Binding-site contacts:
Ligand atom O5 contacts residue ASN117 of chain 1.D at 3.0 Å (h-bond).
Ligand atom C2 contacts residue FUC1 of chain 1.OB at 3.3 Å.
Ligand atom O3 contacts residue FUC1 of chain 1.OB at 2.8 Å.
Ligand atom O5 contacts residue TYR118 of chain 1.D at 3.1 Å.
Ligand atom O6 contacts residue NAG2 of chain 1.IA at 3.3 Å.
Ligand atom O6 contacts residue MAN1 of chain 1.IA at 3.0 Å.
Ligand atom C1 contacts residue ASN117 of chain 1.D at 2.4 Å.
Ligand atom C3 contacts residue TYR118 of chain 1.D at 3.0 Å (hydrophobic).
Ligand atom C2 contacts residue NAG2 of chain 1.IA at 2.9 Å.
Ligand atom C4 contacts residue MAN1 of chain 1.IA at 3.4 Å.
Ligand atom N2 contacts residue NAG2 of chain 1.IA at 2.9 Å (h-bond).
Ligand atom N2 contacts residue FUC1 of chain 1.OB at 2.8 Å (h-bond).
Ligand atom C3 contacts residue FUC1 of chain 1.OB at 3.0 Å.
Ligand atom O4 contacts residue NAG1 of chain 1.NB at 2.1 Å (h-bond).
Ligand atom O4 contacts residue MAN1 of chain 1.IA at 3.0 Å (h-bond).
Ligand atom C2 contacts residue TYR118 of chain 1.D at 2.7 Å (hydrophobic).
Ligand atom C8 contacts residue GLU114 of chain 1.D at 3.0 Å.
Ligand atom O6 contacts residue TYR118 of chain 1.D at 2.9 Å (h-bond).
Ligand atom C5 contacts residue TYR118 of chain 1.D at 3.3 Å (hydrophobic).
Ligand atom C6 contacts residue NAG2 of chain 1.IA at 3.2 Å.
Ligand atom C4 contacts residue TYR118 of chain 1.D at 2.7 Å (hydrophobic).
Ligand atom C3 contacts residue NAG2 of chain 1.IA at 3.3 Å.
Ligand atom C1 contacts residue TYR118 of chain 1.D at 3.3 Å (hydrophobic).
Ligand atom C1 contacts residue NAG1 of chain 1.NB at 3.0 Å.
Ligand atom C3 contacts residue NAG1 of chain 1.NB at 3.4 Å.
Ligand atom N2 contacts residue TYR118 of chain 1.D at 3.1 Å.
Ligand atom C2 contacts residue NAG2 of chain 1.IA at 3.1 Å.
Ligand atom C1 contacts residue NAG2 of chain 1.IA at 2.8 Å.
Ligand atom O2 contacts residue NAG1 of chain 1.NB at 3.1 Å.
Ligand atom O7 contacts residue FUC1 of chain 1.OB at 3.3 Å (h-bond).
Ligand atom C8 contacts residue FUC1 of chain 1.OB at 2.7 Å.
Ligand atom C7 contacts residue FUC1 of chain 1.OB at 3.0 Å.
Ligand atom O2 contacts residue NAG2 of chain 1.IA at 2.2 Å (h-bond).
Ligand atom C1 contacts residue NAG2 of chain 1.IA at 2.7 Å.
Ligand atom O3 contacts residue TYR118 of chain 1.D at 3.2 Å (h-bond).
Ligand atom C5 contacts residue NAG2 of chain 1.IA at 3.1 Å.
Ligand atom O4 contacts residue NAG2 of chain 1.IA at 2.5 Å (h-bond).
Ligand atom C4 contacts residue NAG1 of chain 1.NB at 3.2 Å.
Ligand atom C6 contacts residue MAN1 of chain 1.IA at 2.9 Å.
Ligand atom C2 contacts residue NAG1 of chain 1.NB at 2.9 Å.

Sequence of chain 1.D:
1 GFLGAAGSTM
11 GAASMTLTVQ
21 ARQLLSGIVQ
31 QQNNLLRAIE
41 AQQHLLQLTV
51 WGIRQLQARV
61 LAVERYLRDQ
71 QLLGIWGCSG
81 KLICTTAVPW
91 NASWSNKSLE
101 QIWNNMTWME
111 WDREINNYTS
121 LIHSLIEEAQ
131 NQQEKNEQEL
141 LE

This small molecule binds to this protein.
Small molecule (SMILES): CC(=O)N[C@H]1[C@H](O[C@H]2[C@H](O)[C@@H](NC(C)=O)CO[C@@H]2CO)O[C@H](CO)[C@@H](O[C@@H]2O[C@H](CO)[C@@H](O)[C@H](O[C@H]3O[C@H](CO)[C@@H](O[C@@H]4O[C@H](CO)[C@@H](O[C@@H]5O[C@H](CO)[C@H](O)[C@H](O)[C@H]5O)[C@H](O)[C@H]4NC(C)=O)[C@H](O)[C@@H]3O[C@@H]3O[C@H](CO)[C@@H](O[C@@H]4O[C@H](CO)[C@H](O)[C@H](O)[C@H]4O)[C@H](O)[C@H]3NC(C)=O)[C@@H]2O)[C@@H]1O